This protein binds this small molecule.
Small molecule (SMILES): Cc1ccccc1CC(C)(C)NC[C@H](O)c1ccc(O)c2c1OCC(=O)N2

Binding-site contacts:
Ligand atom OAF contacts residue VAL266 of chain 1.D at 3.9 Å.
Ligand atom CAM contacts residue ASN442 of chain 1.D at 3.0 Å.
Ligand atom CAA contacts residue PHE342 of chain 1.D at 3.5 Å (hydrophobic).
Ligand atom CBA contacts residue ASP262 of chain 1.D at 3.6 Å.
Ligand atom CAI contacts residue ASP341 of chain 1.D at 3.8 Å.
Ligand atom CAC contacts residue TYR457 of chain 1.D at 3.5 Å (hydrophobic).
Ligand atom OAF contacts residue PHE438 of chain 1.D at 3.8 Å.
Ligand atom OAD contacts residue SER353 of chain 1.D at 3.6 Å (h-bond).
Ligand atom CAT contacts residue PHE342 of chain 1.D at 3.4 Å (hydrophobic).
Ligand atom CAK contacts residue VAL266 of chain 1.D at 3.6 Å (hydrophobic).
Ligand atom CAA contacts residue TRP258 of chain 1.D at 3.3 Å (hydrophobic).
Ligand atom NAP contacts residue ASP262 of chain 1.D at 2.7 Å (salt-bridge).
Ligand atom OAD contacts residue ASN442 of chain 1.D at 3.3 Å (h-bond).
Ligand atom OAD contacts residue ALA349 of chain 1.D at 3.7 Å.
Ligand atom CAC contacts residue ASN461 of chain 1.D at 3.2 Å.
Ligand atom CAL contacts residue VAL266 of chain 1.D at 3.5 Å (hydrophobic).
Ligand atom CAK contacts residue PHE439 of chain 1.D at 3.4 Å (hydrophobic).
Ligand atom OAE contacts residue SER356 of chain 1.D at 3.1 Å (h-bond).
Ligand atom OAE contacts residue SER352 of chain 1.D at 2.8 Å (h-bond).
Ligand atom CAI contacts residue PHE342 of chain 1.D at 3.1 Å (hydrophobic).
Ligand atom CAB contacts residue PHE342 of chain 1.D at 3.6 Å (hydrophobic).
Ligand atom CBA contacts residue ASN461 of chain 1.D at 3.8 Å.
Ligand atom CAN contacts residue ASP262 of chain 1.D at 3.3 Å.
Ligand atom CAB contacts residue THR259 of chain 1.D at 3.6 Å.
Ligand atom NAQ contacts residue SER352 of chain 1.D at 3.0 Å (h-bond).
Ligand atom CAM contacts residue TYR457 of chain 1.D at 3.0 Å (hydrophobic).
Ligand atom CAU contacts residue PHE439 of chain 1.D at 3.6 Å (hydrophobic).
Ligand atom OAF contacts residue ASN461 of chain 1.D at 2.7 Å (h-bond).
Ligand atom CAZ contacts residue PHE438 of chain 1.D at 3.9 Å (hydrophobic).
Ligand atom OAR contacts residue TYR457 of chain 1.D at 3.6 Å.
Ligand atom OAF contacts residue ASP262 of chain 1.D at 3.6 Å (salt-bridge).
Ligand atom CAS contacts residue ASN442 of chain 1.D at 3.3 Å.
Ligand atom CAU contacts residue SER352 of chain 1.D at 3.7 Å.
Ligand atom OAE contacts residue PHE439 of chain 1.D at 3.6 Å.
Ligand atom CAZ contacts residue ASN461 of chain 1.D at 3.3 Å.
Ligand atom NAP contacts residue ASN461 of chain 1.D at 3.4 Å (h-bond).
Ligand atom CAO contacts residue ASP262 of chain 1.D at 3.4 Å.
Ligand atom CAX contacts residue SER352 of chain 1.D at 3.7 Å.
Ligand atom CAC contacts residue PHE342 of chain 1.D at 3.7 Å (hydrophobic).
Ligand atom CAH contacts residue ILE458 of chain 1.D at 3.8 Å (hydrophobic).

Sequence of chain 1.D:
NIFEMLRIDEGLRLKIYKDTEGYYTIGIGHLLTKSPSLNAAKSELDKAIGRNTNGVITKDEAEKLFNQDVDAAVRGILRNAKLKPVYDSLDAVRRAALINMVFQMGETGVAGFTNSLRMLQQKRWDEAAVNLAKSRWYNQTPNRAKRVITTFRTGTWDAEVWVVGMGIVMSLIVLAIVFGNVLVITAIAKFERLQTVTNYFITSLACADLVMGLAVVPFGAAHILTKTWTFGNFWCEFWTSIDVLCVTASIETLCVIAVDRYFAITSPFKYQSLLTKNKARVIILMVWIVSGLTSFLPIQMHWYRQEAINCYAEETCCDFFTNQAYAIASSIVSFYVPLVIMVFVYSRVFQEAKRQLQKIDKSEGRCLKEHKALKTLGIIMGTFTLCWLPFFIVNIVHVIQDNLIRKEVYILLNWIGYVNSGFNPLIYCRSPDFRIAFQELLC